Sequence of chain 1.D:
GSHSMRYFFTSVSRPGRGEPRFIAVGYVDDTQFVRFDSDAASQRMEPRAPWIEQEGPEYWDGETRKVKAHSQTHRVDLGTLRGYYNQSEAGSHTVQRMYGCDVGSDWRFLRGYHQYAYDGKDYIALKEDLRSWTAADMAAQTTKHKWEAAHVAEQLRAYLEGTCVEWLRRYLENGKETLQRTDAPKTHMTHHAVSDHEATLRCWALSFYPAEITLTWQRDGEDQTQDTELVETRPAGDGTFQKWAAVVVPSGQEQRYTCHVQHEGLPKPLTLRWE

A protein and the small-molecule ligand that binds it are described below.
Small molecule (SMILES): CC(C)C[C@H](NC(=O)[C@H](CC(C)C)NC(=O)[C@@H](NC(=O)[C@H](CC(C)C)NC(=O)[C@H](CCC(N)=O)NC(=O)[C@H](CC1=NC=NC1)NC(=O)[C@H](CO)NC(=O)[C@H](CC(C)C)NC(=O)[C@@H](N)CCCCN)C(C)C)C(=O)O

Binding-site contacts:
Ligand atom NZ contacts residue TYR59 of chain 1.D at 3.3 Å.
Ligand atom N contacts residue ASP77 of chain 1.D at 3.0 Å (salt-bridge).
Ligand atom N contacts residue TYR99 of chain 1.D at 3.0 Å (h-bond).
Ligand atom CD2 contacts residue TYR7 of chain 1.D at 3.5 Å (hydrophobic).
Ligand atom CD1 contacts residue VAL67 of chain 1.D at 3.6 Å (hydrophobic).
Ligand atom O contacts residue TRP147 of chain 1.D at 2.6 Å (h-bond).
Ligand atom O contacts residue THR80 of chain 1.D at 3.3 Å.
Ligand atom CG1 contacts residue TRP147 of chain 1.D at 3.5 Å (hydrophobic).
Ligand atom NZ contacts residue GLU63 of chain 1.D at 3.0 Å (salt-bridge).
Ligand atom C contacts residue THR143 of chain 1.D at 3.5 Å.
Ligand atom N contacts residue TYR7 of chain 1.D at 2.9 Å (h-bond).
Ligand atom CG contacts residue GLU63 of chain 1.D at 3.0 Å.
Ligand atom CD2 contacts residue TYR99 of chain 1.D at 3.5 Å (hydrophobic).
Ligand atom CA contacts residue TYR7 of chain 1.D at 3.4 Å (hydrophobic).
Ligand atom OE1 contacts residue LEU156 of chain 1.D at 3.3 Å.
Ligand atom NE2 contacts residue LEU156 of chain 1.D at 3.4 Å (h-bond).
Ligand atom O contacts residue TYR7 of chain 1.D at 3.4 Å.
Ligand atom CD2 contacts residue PHE9 of chain 1.D at 3.5 Å (hydrophobic).
Ligand atom OE1 contacts residue GLN155 of chain 1.D at 2.8 Å (h-bond).
Ligand atom N contacts residue LYS66 of chain 1.D at 3.5 Å (salt-bridge).
Ligand atom CA contacts residue TYR171 of chain 1.D at 3.5 Å (hydrophobic).
Ligand atom C contacts residue TYR7 of chain 1.D at 3.4 Å (hydrophobic).
Ligand atom N contacts residue GLU63 of chain 1.D at 3.1 Å (salt-bridge).
Ligand atom C contacts residue TYR159 of chain 1.D at 3.6 Å (hydrophobic).
Ligand atom CB contacts residue TYR99 of chain 1.D at 3.5 Å (hydrophobic).
Ligand atom O contacts residue HIS70 of chain 1.D at 3.2 Å (h-bond).
Ligand atom CG contacts residue GLU63 of chain 1.D at 3.5 Å.
Ligand atom CA contacts residue GLU63 of chain 1.D at 3.4 Å.
Ligand atom O contacts residue LYS66 of chain 1.D at 3.0 Å (salt-bridge).
Ligand atom OXT contacts residue TYR84 of chain 1.D at 3.5 Å (h-bond).
Ligand atom N contacts residue TYR171 of chain 1.D at 2.8 Å (h-bond).
Ligand atom NE2 contacts residue GLN155 of chain 1.D at 3.3 Å.
Ligand atom OE1 contacts residue TYR159 of chain 1.D at 3.5 Å.
Ligand atom CD2 contacts residue TRP147 of chain 1.D at 3.5 Å (hydrophobic).
Ligand atom CD contacts residue TRP167 of chain 1.D at 3.5 Å (hydrophobic).
Ligand atom CB contacts residue GLU63 of chain 1.D at 3.5 Å.
Ligand atom O contacts residue TYR159 of chain 1.D at 2.4 Å (h-bond).
Ligand atom CB contacts residue ASP77 of chain 1.D at 3.5 Å.
Ligand atom CE contacts residue TRP167 of chain 1.D at 3.5 Å (hydrophobic).
Ligand atom OXT contacts residue THR143 of chain 1.D at 2.5 Å (h-bond).